Binding-site contacts:
Ligand atom C2 contacts residue TYR271 of chain 1.A at 4.2 Å (hydrophobic).
Ligand atom C3 contacts residue ASN430 of chain 1.A at 3.7 Å.
Ligand atom O7 contacts residue ASN430 of chain 1.A at 4.4 Å.
Ligand atom C4 contacts residue TYR271 of chain 1.A at 3.9 Å (hydrophobic).
Ligand atom C3 contacts residue TYR271 of chain 1.A at 3.6 Å (hydrophobic).
Ligand atom O4 contacts residue TYR271 of chain 1.A at 3.2 Å (h-bond).
Ligand atom O3 contacts residue TYR271 of chain 1.A at 3.5 Å.
Ligand atom C4 contacts residue ASN430 of chain 1.A at 4.3 Å.
Ligand atom C1 contacts residue ASN430 of chain 1.A at 1.4 Å.
Ligand atom C7 contacts residue ASN430 of chain 1.A at 3.6 Å.
Ligand atom O5 contacts residue ASN430 of chain 1.A at 2.6 Å (h-bond).
Ligand atom O5 contacts residue TYR271 of chain 1.A at 3.9 Å.
Ligand atom O5 contacts residue SER429 of chain 1.A at 4.2 Å.
Ligand atom C5 contacts residue ASN430 of chain 1.A at 3.8 Å.
Ligand atom C5 contacts residue TYR271 of chain 1.A at 4.1 Å (hydrophobic).
Ligand atom C8 contacts residue ASN430 of chain 1.A at 4.4 Å.
Ligand atom N2 contacts residue TYR271 of chain 1.A at 4.0 Å.
Ligand atom C2 contacts residue ASN430 of chain 1.A at 2.5 Å.
Ligand atom C1 contacts residue TYR271 of chain 1.A at 3.3 Å (hydrophobic).
Ligand atom N2 contacts residue ASN430 of chain 1.A at 2.7 Å (h-bond).

The protein below binds the small molecule below.
Small molecule (SMILES): CC(=O)N[C@H]1[C@H](O[C@H]2[C@H](O)[C@@H](NC(C)=O)CO[C@@H]2CO)O[C@H](CO)[C@@H](O)[C@@H]1O

Sequence of chain 1.A:
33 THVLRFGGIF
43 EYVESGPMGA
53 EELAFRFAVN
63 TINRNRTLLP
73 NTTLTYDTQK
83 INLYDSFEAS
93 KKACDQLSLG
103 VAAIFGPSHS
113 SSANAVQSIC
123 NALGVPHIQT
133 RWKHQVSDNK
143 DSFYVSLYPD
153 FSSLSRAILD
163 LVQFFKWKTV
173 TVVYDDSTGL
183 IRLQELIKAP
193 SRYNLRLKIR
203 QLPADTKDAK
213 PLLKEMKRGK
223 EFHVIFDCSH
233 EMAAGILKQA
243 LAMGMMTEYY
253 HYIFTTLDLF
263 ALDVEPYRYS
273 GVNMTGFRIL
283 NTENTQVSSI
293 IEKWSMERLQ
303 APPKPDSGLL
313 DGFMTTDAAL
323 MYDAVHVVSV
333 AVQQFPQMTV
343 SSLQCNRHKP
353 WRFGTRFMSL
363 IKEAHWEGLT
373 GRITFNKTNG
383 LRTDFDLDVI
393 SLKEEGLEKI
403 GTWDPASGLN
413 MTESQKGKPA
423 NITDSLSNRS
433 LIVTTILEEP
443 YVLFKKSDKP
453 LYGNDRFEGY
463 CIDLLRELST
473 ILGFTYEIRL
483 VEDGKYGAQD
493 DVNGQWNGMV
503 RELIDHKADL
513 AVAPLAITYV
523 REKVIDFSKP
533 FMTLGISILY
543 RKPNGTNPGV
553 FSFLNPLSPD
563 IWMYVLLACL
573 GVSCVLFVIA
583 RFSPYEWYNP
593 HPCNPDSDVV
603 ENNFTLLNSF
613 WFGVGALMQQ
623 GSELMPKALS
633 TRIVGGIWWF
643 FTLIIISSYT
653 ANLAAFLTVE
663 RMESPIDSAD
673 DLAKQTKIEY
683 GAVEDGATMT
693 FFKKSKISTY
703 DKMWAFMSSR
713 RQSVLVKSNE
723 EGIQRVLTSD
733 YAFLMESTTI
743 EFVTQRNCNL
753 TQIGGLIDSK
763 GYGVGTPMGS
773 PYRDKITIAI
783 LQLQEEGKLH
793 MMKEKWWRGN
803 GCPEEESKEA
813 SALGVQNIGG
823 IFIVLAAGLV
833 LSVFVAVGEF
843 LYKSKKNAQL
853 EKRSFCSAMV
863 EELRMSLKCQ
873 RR